The protein below binds the small molecule below.
Small molecule (SMILES): CC(=O)N[C@@H]1[C@@H](O)[C@H](O)[C@@H](CO)O[C@H]1O

Sequence of chain 1.G:
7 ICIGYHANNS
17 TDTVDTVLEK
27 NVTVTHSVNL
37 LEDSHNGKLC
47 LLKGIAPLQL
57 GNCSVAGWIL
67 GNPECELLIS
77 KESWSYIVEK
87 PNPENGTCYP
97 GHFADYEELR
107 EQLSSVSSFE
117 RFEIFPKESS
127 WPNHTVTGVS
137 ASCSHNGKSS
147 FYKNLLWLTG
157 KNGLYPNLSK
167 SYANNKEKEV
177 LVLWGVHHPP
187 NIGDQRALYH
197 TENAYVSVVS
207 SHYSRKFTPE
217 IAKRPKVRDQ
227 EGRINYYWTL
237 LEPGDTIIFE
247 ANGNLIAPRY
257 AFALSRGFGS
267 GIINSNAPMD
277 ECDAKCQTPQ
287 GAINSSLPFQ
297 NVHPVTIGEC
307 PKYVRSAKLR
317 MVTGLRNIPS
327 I

Binding-site contacts:
Ligand atom C4 contacts residue ASN163 of chain 1.G at 4.2 Å.
Ligand atom O5 contacts residue ASN163 of chain 1.G at 2.2 Å (h-bond).
Ligand atom C1 contacts residue ASN163 of chain 1.G at 1.4 Å.
Ligand atom C6 contacts residue ASN163 of chain 1.G at 4.5 Å.
Ligand atom C2 contacts residue ASN163 of chain 1.G at 2.6 Å.
Ligand atom C6 contacts residue TYR201 of chain 1.G at 3.5 Å (hydrophobic).
Ligand atom O6 contacts residue TYR201 of chain 1.G at 2.7 Å (h-bond).
Ligand atom C8 contacts residue ASN163 of chain 1.G at 4.1 Å.
Ligand atom C7 contacts residue ASN163 of chain 1.G at 3.8 Å.
Ligand atom O6 contacts residue ASN163 of chain 1.G at 4.1 Å.
Ligand atom C5 contacts residue ASN163 of chain 1.G at 3.5 Å.
Ligand atom N2 contacts residue ASN163 of chain 1.G at 3.1 Å (h-bond).
Ligand atom O5 contacts residue TYR201 of chain 1.G at 4.0 Å.
Ligand atom C3 contacts residue ASN163 of chain 1.G at 3.9 Å.